Sequence of chain 1.C:
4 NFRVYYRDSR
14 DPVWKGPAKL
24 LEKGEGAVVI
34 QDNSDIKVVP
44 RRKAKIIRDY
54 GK

Binding-site contacts:
Ligand atom C14 contacts residue LYS48 of chain 1.C at 3.4 Å.
Ligand atom O23 contacts residue GLU191 of chain 1.B at 2.7 Å (salt-bridge).
Ligand atom C17 contacts residue GLU191 of chain 1.B at 3.8 Å.
Ligand atom C08 contacts residue TRP153 of chain 1.D at 3.7 Å (hydrophobic).
Ligand atom C27 contacts residue GLN189 of chain 1.B at 3.5 Å.
Ligand atom O20 contacts residue HIS192 of chain 1.B at 3.5 Å.
Ligand atom C09 contacts residue MET199 of chain 1.B at 3.8 Å (hydrophobic).
Ligand atom C30 contacts residue GLN116 of chain 1.D at 3.7 Å.
Ligand atom C13 contacts residue THR146 of chain 1.D at 3.6 Å.
Ligand atom C28 contacts residue THR195 of chain 1.B at 3.7 Å.
Ligand atom C17 contacts residue HIS192 of chain 1.B at 3.5 Å.
Ligand atom C29 contacts residue THR195 of chain 1.B at 3.3 Å.
Ligand atom C26 contacts residue LYS48 of chain 1.C at 3.8 Å.
Ligand atom O07 contacts residue LEU123 of chain 1.D at 3.7 Å.
Ligand atom C26 contacts residue TYR8 of chain 1.C at 3.5 Å (hydrophobic).
Ligand atom C14 contacts residue TRP17 of chain 1.C at 3.6 Å (hydrophobic).
Ligand atom C19 contacts residue THR195 of chain 1.B at 3.6 Å.
Ligand atom C04 contacts residue THR146 of chain 1.D at 3.8 Å.
Ligand atom O22 contacts residue ALA190 of chain 1.B at 3.7 Å.
Ligand atom C09 contacts residue TRP153 of chain 1.D at 3.7 Å (hydrophobic).
Ligand atom C12 contacts residue THR146 of chain 1.D at 3.6 Å.
Ligand atom C21 contacts residue THR195 of chain 1.B at 3.6 Å.
Ligand atom O07 contacts residue ALA150 of chain 1.D at 3.5 Å.
Ligand atom C05 contacts residue THR146 of chain 1.D at 3.7 Å.
Ligand atom O23 contacts residue LYS48 of chain 1.C at 2.8 Å (salt-bridge).
Ligand atom C05 contacts residue ALA150 of chain 1.D at 3.6 Å (hydrophobic).
Ligand atom O23 contacts residue ALA190 of chain 1.B at 3.5 Å.
Ligand atom C15 contacts residue LYS48 of chain 1.C at 3.3 Å.
Ligand atom C27 contacts residue LYS48 of chain 1.C at 3.7 Å.
Ligand atom C18 contacts residue THR195 of chain 1.B at 3.7 Å.
Ligand atom O22 contacts residue HIS192 of chain 1.B at 3.0 Å (h-bond).
Ligand atom C08 contacts residue LEU123 of chain 1.D at 3.8 Å (hydrophobic).
Ligand atom C17 contacts residue LYS48 of chain 1.C at 3.7 Å.
Ligand atom C09 contacts residue ILE50 of chain 1.C at 3.7 Å (hydrophobic).
Ligand atom C16 contacts residue LYS48 of chain 1.C at 3.7 Å.
Ligand atom O20 contacts residue THR195 of chain 1.B at 3.3 Å (h-bond).
Ligand atom O22 contacts residue THR195 of chain 1.B at 2.8 Å (h-bond).
Ligand atom C13 contacts residue TRP17 of chain 1.C at 3.5 Å (hydrophobic).
Ligand atom C19 contacts residue GLU191 of chain 1.B at 3.5 Å.
Ligand atom O22 contacts residue GLU191 of chain 1.B at 3.4 Å (salt-bridge).

Sequence of chain 1.B:
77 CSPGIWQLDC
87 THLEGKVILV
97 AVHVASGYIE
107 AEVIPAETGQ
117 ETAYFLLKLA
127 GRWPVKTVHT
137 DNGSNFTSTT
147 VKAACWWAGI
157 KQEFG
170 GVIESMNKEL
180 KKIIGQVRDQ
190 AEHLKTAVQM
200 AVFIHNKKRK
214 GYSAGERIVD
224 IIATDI

A small-molecule ligand and the protein it binds are described below.
Small molecule (SMILES): Cc1ccc(C2CC2)c(-c2ccc3c(c2C)CCCO3)c1[C@H](OC(C)(C)C)C(=O)O

Sequence of chain 1.D:
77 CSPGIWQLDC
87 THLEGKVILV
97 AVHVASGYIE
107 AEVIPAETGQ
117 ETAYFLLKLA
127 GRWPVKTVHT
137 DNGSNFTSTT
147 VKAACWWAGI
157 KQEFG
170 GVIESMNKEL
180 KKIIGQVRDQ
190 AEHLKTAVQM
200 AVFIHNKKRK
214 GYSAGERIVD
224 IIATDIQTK